A small-molecule ligand and the protein it binds are described below.
Small molecule (SMILES): CC(=O)N[C@H]1[C@H](O[C@H]2[C@H](O)[C@@H](NC(C)=O)CO[C@@H]2CO)O[C@H](CO)[C@@H](O)[C@@H]1O

Binding-site contacts:
Ligand atom O6 contacts residue ARG558 of chain 1.A at 3.7 Å.
Ligand atom C8 contacts residue SER311 of chain 1.A at 4.1 Å.
Ligand atom C4 contacts residue ASN283 of chain 1.A at 4.2 Å.
Ligand atom C3 contacts residue ASN283 of chain 1.A at 3.8 Å.
Ligand atom C1 contacts residue ASN283 of chain 1.A at 1.4 Å.
Ligand atom O7 contacts residue ASN283 of chain 1.A at 3.7 Å.
Ligand atom C5 contacts residue ILE281 of chain 1.A at 4.2 Å (hydrophobic).
Ligand atom C7 contacts residue SER311 of chain 1.A at 3.7 Å.
Ligand atom O5 contacts residue ASN283 of chain 1.A at 2.3 Å (h-bond).
Ligand atom O7 contacts residue THR312 of chain 1.A at 3.8 Å.
Ligand atom N2 contacts residue ASN283 of chain 1.A at 2.9 Å (h-bond).
Ligand atom O7 contacts residue SER311 of chain 1.A at 3.1 Å (h-bond).
Ligand atom C2 contacts residue ASN283 of chain 1.A at 2.4 Å.
Ligand atom O5 contacts residue ILE281 of chain 1.A at 3.9 Å.
Ligand atom C5 contacts residue ASN283 of chain 1.A at 3.6 Å.
Ligand atom C7 contacts residue ASN283 of chain 1.A at 3.5 Å.
Ligand atom C8 contacts residue MET310 of chain 1.A at 3.9 Å (hydrophobic).
Ligand atom C8 contacts residue ASN283 of chain 1.A at 4.4 Å.
Ligand atom C6 contacts residue ARG558 of chain 1.A at 3.8 Å.
Ligand atom C1 contacts residue ILE281 of chain 1.A at 3.8 Å (hydrophobic).

Sequence of chain 1.A:
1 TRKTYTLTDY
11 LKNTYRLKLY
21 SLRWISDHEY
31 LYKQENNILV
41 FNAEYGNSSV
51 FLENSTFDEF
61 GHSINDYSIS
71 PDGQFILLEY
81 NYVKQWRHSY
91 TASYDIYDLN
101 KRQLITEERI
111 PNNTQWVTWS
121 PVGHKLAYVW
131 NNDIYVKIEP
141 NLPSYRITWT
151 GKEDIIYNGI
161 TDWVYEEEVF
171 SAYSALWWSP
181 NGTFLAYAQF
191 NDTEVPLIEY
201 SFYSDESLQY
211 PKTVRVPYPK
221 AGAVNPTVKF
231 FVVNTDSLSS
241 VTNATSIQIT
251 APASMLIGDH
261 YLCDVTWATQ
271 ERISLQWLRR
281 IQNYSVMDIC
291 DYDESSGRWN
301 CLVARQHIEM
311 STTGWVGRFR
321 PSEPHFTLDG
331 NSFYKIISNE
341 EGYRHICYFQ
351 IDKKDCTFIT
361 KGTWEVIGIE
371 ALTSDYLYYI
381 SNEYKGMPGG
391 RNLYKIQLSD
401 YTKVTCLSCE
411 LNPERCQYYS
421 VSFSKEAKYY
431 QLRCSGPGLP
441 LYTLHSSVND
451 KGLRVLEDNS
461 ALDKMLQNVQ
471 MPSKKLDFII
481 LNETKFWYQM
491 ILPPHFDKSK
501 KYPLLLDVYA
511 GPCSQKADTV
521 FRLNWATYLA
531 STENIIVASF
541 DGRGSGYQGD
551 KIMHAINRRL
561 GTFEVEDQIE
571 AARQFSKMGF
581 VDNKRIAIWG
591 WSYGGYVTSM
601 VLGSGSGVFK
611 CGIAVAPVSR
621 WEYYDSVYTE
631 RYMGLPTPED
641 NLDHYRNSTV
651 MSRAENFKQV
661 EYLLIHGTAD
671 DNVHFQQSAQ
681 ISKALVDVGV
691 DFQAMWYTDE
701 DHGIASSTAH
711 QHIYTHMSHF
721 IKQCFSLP